Sequence of chain 5.B:
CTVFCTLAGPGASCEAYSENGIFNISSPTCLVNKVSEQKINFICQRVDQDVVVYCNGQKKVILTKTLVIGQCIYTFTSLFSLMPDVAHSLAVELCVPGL

Sequence of chain 3.B:
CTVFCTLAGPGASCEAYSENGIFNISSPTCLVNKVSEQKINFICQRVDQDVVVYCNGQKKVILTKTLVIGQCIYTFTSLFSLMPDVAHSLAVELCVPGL

Binding-site contacts:
Ligand atom O5' contacts residue LYS69 of chain 5.B at 3.2 Å (salt-bridge).
Ligand atom O4 contacts residue CYS9 of chain 5.B at 3.6 Å.
Ligand atom OP2 contacts residue ARG55 of chain 3.B at 2.7 Å (salt-bridge).
Ligand atom C4 contacts residue ASP57 of chain 3.B at 3.5 Å.
Ligand atom O2 contacts residue PHE8 of chain 5.B at 3.3 Å.
Ligand atom C4 contacts residue VAL101 of chain 5.B at 3.5 Å (hydrophobic).
Ligand atom C2 contacts residue CYS9 of chain 5.B at 3.5 Å (hydrophobic).
Ligand atom P contacts residue ARG55 of chain 3.B at 3.4 Å.
Ligand atom N3 contacts residue VAL70 of chain 5.B at 3.0 Å (h-bond).
Ligand atom O2' contacts residue PRO14 of chain 3.B at 3.2 Å.
Ligand atom OP2 contacts residue VAL7 of chain 5.B at 3.1 Å (h-bond).
Ligand atom OP2 contacts residue THR6 of chain 5.B at 3.5 Å.
Ligand atom N3 contacts residue VAL101 of chain 5.B at 3.5 Å.
Ligand atom C2 contacts residue ASP57 of chain 3.B at 3.4 Å.
Ligand atom OP1 contacts residue ARG55 of chain 3.B at 3.0 Å (salt-bridge).
Ligand atom OP1 contacts residue LYS69 of chain 5.B at 2.6 Å (salt-bridge).
Ligand atom N3 contacts residue ASP57 of chain 3.B at 2.7 Å (salt-bridge).
Ligand atom O4 contacts residue VAL70 of chain 5.B at 3.6 Å (h-bond).
Ligand atom O3' contacts residue VAL7 of chain 5.B at 3.1 Å (h-bond).
Ligand atom P contacts residue LYS69 of chain 5.B at 3.2 Å.
Ligand atom OP2 contacts residue LYS69 of chain 5.B at 3.1 Å (salt-bridge).
Ligand atom O4 contacts residue THR75 of chain 5.B at 2.9 Å (h-bond).
Ligand atom N3 contacts residue LEU76 of chain 5.B at 3.3 Å.
Ligand atom C2' contacts residue VAL7 of chain 5.B at 3.6 Å (hydrophobic).
Ligand atom N3 contacts residue CYS9 of chain 5.B at 2.8 Å (h-bond).
Ligand atom O2' contacts residue GLN54 of chain 3.B at 3.0 Å (h-bond).
Ligand atom O4 contacts residue GLY79 of chain 5.B at 3.5 Å.
Ligand atom O2' contacts residue VAL7 of chain 5.B at 2.6 Å (h-bond).
Ligand atom O4 contacts residue LEU72 of chain 5.B at 3.1 Å (h-bond).
Ligand atom O4' contacts residue ILE71 of chain 5.B at 3.6 Å.
Ligand atom O2 contacts residue ILE71 of chain 5.B at 3.5 Å.
Ligand atom C6 contacts residue VAL105 of chain 5.B at 3.5 Å (hydrophobic).
Ligand atom O2 contacts residue CYS9 of chain 5.B at 2.7 Å (h-bond).
Ligand atom O4' contacts residue VAL105 of chain 5.B at 3.6 Å.
Ligand atom O5' contacts residue LYS69 of chain 5.B at 2.6 Å (salt-bridge).
Ligand atom O4 contacts residue ASP57 of chain 3.B at 3.5 Å (salt-bridge).
Ligand atom O4 contacts residue PRO14 of chain 3.B at 3.2 Å.
Ligand atom OP1 contacts residue GLN54 of chain 3.B at 3.0 Å (h-bond).
Ligand atom O2 contacts residue ASP57 of chain 3.B at 3.5 Å (salt-bridge).
Ligand atom O2' contacts residue PHE8 of chain 5.B at 3.2 Å.

This protein binds this small molecule.
Small molecule (SMILES): O=c1ccn([C@@H]2O[C@H](CO[P](=O)(O)O[C@H]3[C@@H](O)[C@H](n4ccc(=O)[nH]c4=O)O[C@@H]3CO[P](=O)(O)O[C@H]3[C@@H](O)[C@H](n4ccc(=O)[nH]c4=O)O[C@@H]3COP(=O)(O)O)[C@@H](OP(=O)(O)O)[C@H]2O)c(=O)[nH]1